A small-molecule ligand and the protein it binds are described below.
Small molecule (SMILES): O=C(O)[C@@H]1O[C@H](O[C@H]2[C@@H](OS(=O)(=O)O)O[C@@H](O)[C@H](NS(=O)(=O)O)[C@H]2O)[C@@H](OS(=O)(=O)O)[C@H](O)[C@@H]1O

Binding-site contacts:
Ligand atom O6B contacts residue HIS155 of chain 4.D at 3.3 Å (h-bond).
Ligand atom O6A contacts residue SER93 of chain 4.D at 3.2 Å.
Ligand atom O5 contacts residue HIS155 of chain 4.D at 3.6 Å.
Ligand atom O4 contacts residue HIS155 of chain 4.D at 3.5 Å (h-bond).
Ligand atom O6A contacts residue HIS155 of chain 4.D at 3.8 Å.
Ligand atom O5 contacts residue LYS156 of chain 4.D at 3.4 Å.
Ligand atom C3 contacts residue LYS156 of chain 4.D at 4.0 Å.
Ligand atom O6B contacts residue HIS94 of chain 4.D at 4.0 Å.
Ligand atom C6 contacts residue SER93 of chain 4.D at 4.0 Å.
Ligand atom C5 contacts residue LEU62 of chain 4.D at 3.8 Å (hydrophobic).
Ligand atom SAG contacts residue ARG157 of chain 4.D at 3.6 Å (salt-bridge).
Ligand atom OBI contacts residue LYS156 of chain 4.D at 4.0 Å.
Ligand atom C3 contacts residue ALA158 of chain 4.D at 4.0 Å (hydrophobic).
Ligand atom OAH contacts residue ASP3 of chain 4.D at 4.0 Å.
Ligand atom C4 contacts residue LYS156 of chain 4.D at 4.0 Å.
Ligand atom O5 contacts residue ARG157 of chain 4.D at 3.8 Å.
Ligand atom O6B contacts residue LYS156 of chain 4.D at 3.3 Å.
Ligand atom O6A contacts residue HIS94 of chain 4.D at 3.2 Å (h-bond).
Ligand atom OAF contacts residue ARG157 of chain 4.D at 2.8 Å (salt-bridge).
Ligand atom O3 contacts residue ALA158 of chain 4.D at 3.0 Å (h-bond).
Ligand atom O4 contacts residue SER93 of chain 4.D at 3.0 Å (h-bond).
Ligand atom C5 contacts residue HIS155 of chain 4.D at 4.0 Å.
Ligand atom C6 contacts residue LEU62 of chain 4.D at 3.5 Å (hydrophobic).
Ligand atom O4 contacts residue LYS156 of chain 4.D at 3.5 Å.
Ligand atom OAH contacts residue LEU2 of chain 4.D at 2.8 Å (h-bond).
Ligand atom O6A contacts residue LEU62 of chain 4.D at 3.4 Å.
Ligand atom OAH contacts residue THR4 of chain 4.D at 3.7 Å.
Ligand atom OAF contacts residue ALA158 of chain 4.D at 3.3 Å.
Ligand atom OAF contacts residue THR4 of chain 4.D at 2.9 Å (h-bond).
Ligand atom C2 contacts residue ALA158 of chain 4.D at 3.7 Å (hydrophobic).
Ligand atom O3 contacts residue ARG157 of chain 4.D at 3.3 Å (salt-bridge).
Ligand atom OAH contacts residue ARG157 of chain 4.D at 3.1 Å (salt-bridge).
Ligand atom O5B contacts residue LYS156 of chain 4.D at 3.3 Å.
Ligand atom C6 contacts residue HIS155 of chain 4.D at 3.4 Å.
Ligand atom C6 contacts residue HIS94 of chain 4.D at 3.9 Å.
Ligand atom O6B contacts residue ARG157 of chain 4.D at 3.3 Å (salt-bridge).
Ligand atom O3 contacts residue LYS156 of chain 4.D at 3.0 Å.
Ligand atom O6B contacts residue LEU62 of chain 4.D at 4.0 Å.
Ligand atom SAG contacts residue THR4 of chain 4.D at 3.9 Å.
Ligand atom C3 contacts residue ARG157 of chain 4.D at 3.7 Å.

Sequence of chain 4.D:
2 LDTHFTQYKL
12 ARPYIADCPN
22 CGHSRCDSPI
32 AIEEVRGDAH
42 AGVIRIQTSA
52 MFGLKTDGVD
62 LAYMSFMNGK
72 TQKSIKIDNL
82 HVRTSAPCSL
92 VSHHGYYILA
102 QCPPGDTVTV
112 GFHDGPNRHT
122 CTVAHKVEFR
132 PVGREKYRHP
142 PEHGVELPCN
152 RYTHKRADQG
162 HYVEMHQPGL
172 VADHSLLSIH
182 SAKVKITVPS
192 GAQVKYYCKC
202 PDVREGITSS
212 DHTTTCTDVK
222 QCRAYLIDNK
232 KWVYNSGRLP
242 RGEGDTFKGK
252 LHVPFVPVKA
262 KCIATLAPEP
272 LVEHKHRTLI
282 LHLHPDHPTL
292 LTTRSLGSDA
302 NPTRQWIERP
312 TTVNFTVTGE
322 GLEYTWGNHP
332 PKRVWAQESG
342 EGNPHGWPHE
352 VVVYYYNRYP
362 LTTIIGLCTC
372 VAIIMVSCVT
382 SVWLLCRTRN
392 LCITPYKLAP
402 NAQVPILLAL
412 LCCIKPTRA